The small molecule below binds the protein below.
Small molecule (SMILES): Nc1ncnc2c1ncn2[C@@H]1O[C@H](CO[P](=O)(O)O[P](=O)(O)NP(=O)(O)O)[C@@H](O)[C@H]1O

Sequence of chain 1.A:
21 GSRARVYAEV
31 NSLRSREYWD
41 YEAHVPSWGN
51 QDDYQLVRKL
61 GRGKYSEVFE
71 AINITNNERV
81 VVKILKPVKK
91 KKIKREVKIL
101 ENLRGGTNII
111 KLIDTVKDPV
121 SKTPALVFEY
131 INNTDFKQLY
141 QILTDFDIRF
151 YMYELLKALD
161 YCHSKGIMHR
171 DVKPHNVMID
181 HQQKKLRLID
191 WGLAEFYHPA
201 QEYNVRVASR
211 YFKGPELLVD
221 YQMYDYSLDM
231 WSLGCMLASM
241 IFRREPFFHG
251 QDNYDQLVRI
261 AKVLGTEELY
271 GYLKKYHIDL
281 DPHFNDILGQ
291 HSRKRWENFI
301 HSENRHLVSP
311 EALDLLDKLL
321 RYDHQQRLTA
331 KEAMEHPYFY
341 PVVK

Binding-site contacts:
Ligand atom O2G contacts residue MG1 of chain 1.D at 1.8 Å.
Ligand atom O2A contacts residue MG1 of chain 1.D at 3.8 Å.
Ligand atom O3G contacts residue LYS64 of chain 1.A at 3.8 Å.
Ligand atom PG contacts residue ASP190 of chain 1.A at 3.1 Å.
Ligand atom N1 contacts residue ILE131 of chain 1.A at 3.3 Å (h-bond).
Ligand atom O3A contacts residue LYS83 of chain 1.A at 3.6 Å (salt-bridge).
Ligand atom O2G contacts residue ASN176 of chain 1.A at 3.2 Å (h-bond).
Ligand atom N7 contacts residue ILE189 of chain 1.A at 3.8 Å.
Ligand atom C8 contacts residue ILE189 of chain 1.A at 3.6 Å (hydrophobic).
Ligand atom O4' contacts residue VAL68 of chain 1.A at 3.6 Å.
Ligand atom N3B contacts residue ASP190 of chain 1.A at 3.8 Å.
Ligand atom O3' contacts residue HIS175 of chain 1.A at 3.4 Å (h-bond).
Ligand atom O1B contacts residue ASP190 of chain 1.A at 3.4 Å (salt-bridge).
Ligand atom O2A contacts residue LYS83 of chain 1.A at 2.8 Å (salt-bridge).
Ligand atom O1B contacts residue LYS83 of chain 1.A at 2.9 Å (salt-bridge).
Ligand atom O1G contacts residue MG1 of chain 1.D at 3.4 Å.
Ligand atom O1A contacts residue MG1 of chain 1.D at 1.8 Å.
Ligand atom O1A contacts residue ASN176 of chain 1.A at 3.2 Å (h-bond).
Ligand atom O2' contacts residue GLY61 of chain 1.A at 3.3 Å.
Ligand atom C8 contacts residue VAL68 of chain 1.A at 3.8 Å (hydrophobic).
Ligand atom C2 contacts residue ILE131 of chain 1.A at 3.1 Å (hydrophobic).
Ligand atom C5' contacts residue SER66 of chain 1.A at 3.8 Å.
Ligand atom N3B contacts residue MG1 of chain 1.D at 2.9 Å.
Ligand atom N1 contacts residue VAL81 of chain 1.A at 3.5 Å.
Ligand atom PA contacts residue LYS83 of chain 1.A at 3.8 Å.
Ligand atom C2' contacts residue MET178 of chain 1.A at 3.7 Å (hydrophobic).
Ligand atom N6 contacts residue ILE110 of chain 1.A at 3.5 Å.
Ligand atom N6 contacts residue GLU129 of chain 1.A at 2.8 Å (salt-bridge).
Ligand atom PG contacts residue MG1 of chain 1.D at 2.7 Å.
Ligand atom O1A contacts residue ASP190 of chain 1.A at 3.1 Å (salt-bridge).
Ligand atom O1G contacts residue ASP190 of chain 1.A at 2.8 Å (salt-bridge).
Ligand atom O2G contacts residue LYS173 of chain 1.A at 3.8 Å.
Ligand atom O2G contacts residue ASP190 of chain 1.A at 2.6 Å (salt-bridge).
Ligand atom O2B contacts residue SER66 of chain 1.A at 3.7 Å.
Ligand atom O2A contacts residue ASP190 of chain 1.A at 3.6 Å.
Ligand atom PA contacts residue MG1 of chain 1.D at 3.2 Å.
Ligand atom C6 contacts residue VAL81 of chain 1.A at 3.7 Å (hydrophobic).
Ligand atom PB contacts residue LYS83 of chain 1.A at 3.8 Å.
Ligand atom PB contacts residue MG1 of chain 1.D at 3.7 Å.
Ligand atom N3 contacts residue LEU60 of chain 1.A at 3.8 Å.